The protein below binds the small molecule below.
Small molecule (SMILES): CCC[C@H](NC(=O)[C@H](CCCN=C(N)N)NC(=O)[C@H](C)NC(=O)[C@@H](N)CCCN=C(N)N)C(=O)N[C@@H](CCCN=C(N)N)C(=O)N[C@@H](Cc1cnc[nH]1)CN1CCC[C@H]1C(=O)N[C@@H](CO)C(=O)NCC=O

Binding-site contacts:
Ligand atom CD2 contacts residue GLU243 of chain 1.A at 3.7 Å.
Ligand atom CG contacts residue VAL206 of chain 1.A at 3.6 Å (hydrophobic).
Ligand atom ND1 contacts residue VAL206 of chain 1.A at 3.6 Å.
Ligand atom C contacts residue PHE130 of chain 1.A at 3.7 Å (hydrophobic).
Ligand atom CA contacts residue ASP239 of chain 1.A at 3.5 Å.
Ligand atom CB contacts residue THR204 of chain 1.A at 3.6 Å.
Ligand atom OG contacts residue ASP167 of chain 1.A at 2.7 Å (salt-bridge).
Ligand atom CD contacts residue THR134 of chain 1.A at 3.7 Å.
Ligand atom OG contacts residue THR204 of chain 1.A at 3.6 Å.
Ligand atom NH1 contacts residue ASP170 of chain 1.A at 3.6 Å.
Ligand atom CE1 contacts residue GLU243 of chain 1.A at 3.6 Å.
Ligand atom OG contacts residue LYS169 of chain 1.A at 3.7 Å.
Ligand atom CD contacts residue GLY238 of chain 1.A at 3.6 Å.
Ligand atom CE1 contacts residue ILE240 of chain 1.A at 3.4 Å (hydrophobic).
Ligand atom CZ contacts residue PHE130 of chain 1.A at 3.5 Å (hydrophobic).
Ligand atom CB contacts residue ASP202 of chain 1.A at 3.6 Å.
Ligand atom CB contacts residue GLY203 of chain 1.A at 3.5 Å.
Ligand atom NH1 contacts residue ASP234 of chain 1.A at 3.0 Å (salt-bridge).
Ligand atom O contacts residue PHE130 of chain 1.A at 3.5 Å.
Ligand atom NH1 contacts residue GLU171 of chain 1.A at 3.1 Å (salt-bridge).
Ligand atom CB contacts residue ASP167 of chain 1.A at 3.4 Å.
Ligand atom CG contacts residue PHE130 of chain 1.A at 3.6 Å (hydrophobic).
Ligand atom NH1 contacts residue GLY238 of chain 1.A at 3.6 Å (h-bond).
Ligand atom NH2 contacts residue ASP131 of chain 1.A at 3.2 Å (salt-bridge).
Ligand atom CB contacts residue THR204 of chain 1.A at 3.4 Å.
Ligand atom NE contacts residue THR134 of chain 1.A at 2.8 Å (h-bond).
Ligand atom CZ contacts residue ASP128 of chain 1.A at 3.7 Å.
Ligand atom NE2 contacts residue GLU243 of chain 1.A at 2.7 Å (salt-bridge).
Ligand atom N contacts residue GLU171 of chain 1.A at 3.0 Å (salt-bridge).
Ligand atom N contacts residue ASP202 of chain 1.A at 2.8 Å (salt-bridge).
Ligand atom NH2 contacts residue ASP170 of chain 1.A at 2.9 Å (salt-bridge).
Ligand atom N contacts residue PHE130 of chain 1.A at 3.6 Å.
Ligand atom NH1 contacts residue ASP239 of chain 1.A at 3.2 Å (salt-bridge).
Ligand atom CB contacts residue ASP239 of chain 1.A at 3.5 Å.
Ligand atom NH2 contacts residue ASP128 of chain 1.A at 2.7 Å (salt-bridge).
Ligand atom O contacts residue GLY48 of chain 1.A at 3.4 Å.
Ligand atom NH2 contacts residue ILE133 of chain 1.A at 3.6 Å.
Ligand atom CA contacts residue ASP202 of chain 1.A at 3.5 Å.
Ligand atom CZ contacts residue THR134 of chain 1.A at 3.7 Å.
Ligand atom NH2 contacts residue PHE130 of chain 1.A at 2.8 Å (h-bond).

Sequence of chain 1.A:
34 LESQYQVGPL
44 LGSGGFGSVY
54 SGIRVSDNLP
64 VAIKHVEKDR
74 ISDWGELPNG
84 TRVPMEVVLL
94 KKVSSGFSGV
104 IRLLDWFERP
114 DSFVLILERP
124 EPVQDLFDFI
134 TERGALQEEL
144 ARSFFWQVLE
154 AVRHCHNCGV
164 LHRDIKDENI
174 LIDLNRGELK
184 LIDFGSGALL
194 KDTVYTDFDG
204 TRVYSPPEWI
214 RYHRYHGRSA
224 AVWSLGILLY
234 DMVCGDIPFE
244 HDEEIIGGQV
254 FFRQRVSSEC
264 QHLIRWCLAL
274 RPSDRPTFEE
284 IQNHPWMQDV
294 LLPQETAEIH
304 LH